Binding-site contacts:
Ligand atom O5 contacts residue GLU817 of chain 1.A at 4.1 Å.
Ligand atom C8 contacts residue LEU1406 of chain 1.A at 4.2 Å (hydrophobic).
Ligand atom O7 contacts residue ASN839 of chain 1.A at 3.0 Å (h-bond).
Ligand atom O5 contacts residue ASN839 of chain 1.A at 2.4 Å (h-bond).
Ligand atom O3 contacts residue THR1408 of chain 1.A at 4.0 Å.
Ligand atom C4 contacts residue THR1408 of chain 1.A at 4.3 Å.
Ligand atom N2 contacts residue ASN839 of chain 1.A at 2.9 Å (h-bond).
Ligand atom C5 contacts residue SER787 of chain 1.A at 4.1 Å.
Ligand atom C1 contacts residue ASN839 of chain 1.A at 1.4 Å.
Ligand atom C3 contacts residue THR1408 of chain 1.A at 3.7 Å.
Ligand atom C5 contacts residue THR1408 of chain 1.A at 4.5 Å.
Ligand atom O4 contacts residue ASN1409 of chain 1.A at 4.4 Å.
Ligand atom C8 contacts residue ASN839 of chain 1.A at 4.0 Å.
Ligand atom C5 contacts residue ASN839 of chain 1.A at 3.7 Å.
Ligand atom C8 contacts residue ARG789 of chain 1.A at 4.1 Å.
Ligand atom C4 contacts residue ASN839 of chain 1.A at 4.2 Å.
Ligand atom O6 contacts residue ASN1409 of chain 1.A at 3.7 Å.
Ligand atom C5 contacts residue ASN1409 of chain 1.A at 4.5 Å.
Ligand atom C1 contacts residue SER787 of chain 1.A at 4.0 Å.
Ligand atom O5 contacts residue SER787 of chain 1.A at 4.2 Å.
Ligand atom O4 contacts residue THR1408 of chain 1.A at 4.1 Å.
Ligand atom C3 contacts residue ASN839 of chain 1.A at 3.8 Å.
Ligand atom C6 contacts residue ASN1409 of chain 1.A at 4.5 Å.
Ligand atom C2 contacts residue ASN839 of chain 1.A at 2.5 Å.
Ligand atom C7 contacts residue ASN839 of chain 1.A at 3.2 Å.
Ligand atom C1 contacts residue GLU817 of chain 1.A at 4.5 Å.

Sequence of chain 1.A:
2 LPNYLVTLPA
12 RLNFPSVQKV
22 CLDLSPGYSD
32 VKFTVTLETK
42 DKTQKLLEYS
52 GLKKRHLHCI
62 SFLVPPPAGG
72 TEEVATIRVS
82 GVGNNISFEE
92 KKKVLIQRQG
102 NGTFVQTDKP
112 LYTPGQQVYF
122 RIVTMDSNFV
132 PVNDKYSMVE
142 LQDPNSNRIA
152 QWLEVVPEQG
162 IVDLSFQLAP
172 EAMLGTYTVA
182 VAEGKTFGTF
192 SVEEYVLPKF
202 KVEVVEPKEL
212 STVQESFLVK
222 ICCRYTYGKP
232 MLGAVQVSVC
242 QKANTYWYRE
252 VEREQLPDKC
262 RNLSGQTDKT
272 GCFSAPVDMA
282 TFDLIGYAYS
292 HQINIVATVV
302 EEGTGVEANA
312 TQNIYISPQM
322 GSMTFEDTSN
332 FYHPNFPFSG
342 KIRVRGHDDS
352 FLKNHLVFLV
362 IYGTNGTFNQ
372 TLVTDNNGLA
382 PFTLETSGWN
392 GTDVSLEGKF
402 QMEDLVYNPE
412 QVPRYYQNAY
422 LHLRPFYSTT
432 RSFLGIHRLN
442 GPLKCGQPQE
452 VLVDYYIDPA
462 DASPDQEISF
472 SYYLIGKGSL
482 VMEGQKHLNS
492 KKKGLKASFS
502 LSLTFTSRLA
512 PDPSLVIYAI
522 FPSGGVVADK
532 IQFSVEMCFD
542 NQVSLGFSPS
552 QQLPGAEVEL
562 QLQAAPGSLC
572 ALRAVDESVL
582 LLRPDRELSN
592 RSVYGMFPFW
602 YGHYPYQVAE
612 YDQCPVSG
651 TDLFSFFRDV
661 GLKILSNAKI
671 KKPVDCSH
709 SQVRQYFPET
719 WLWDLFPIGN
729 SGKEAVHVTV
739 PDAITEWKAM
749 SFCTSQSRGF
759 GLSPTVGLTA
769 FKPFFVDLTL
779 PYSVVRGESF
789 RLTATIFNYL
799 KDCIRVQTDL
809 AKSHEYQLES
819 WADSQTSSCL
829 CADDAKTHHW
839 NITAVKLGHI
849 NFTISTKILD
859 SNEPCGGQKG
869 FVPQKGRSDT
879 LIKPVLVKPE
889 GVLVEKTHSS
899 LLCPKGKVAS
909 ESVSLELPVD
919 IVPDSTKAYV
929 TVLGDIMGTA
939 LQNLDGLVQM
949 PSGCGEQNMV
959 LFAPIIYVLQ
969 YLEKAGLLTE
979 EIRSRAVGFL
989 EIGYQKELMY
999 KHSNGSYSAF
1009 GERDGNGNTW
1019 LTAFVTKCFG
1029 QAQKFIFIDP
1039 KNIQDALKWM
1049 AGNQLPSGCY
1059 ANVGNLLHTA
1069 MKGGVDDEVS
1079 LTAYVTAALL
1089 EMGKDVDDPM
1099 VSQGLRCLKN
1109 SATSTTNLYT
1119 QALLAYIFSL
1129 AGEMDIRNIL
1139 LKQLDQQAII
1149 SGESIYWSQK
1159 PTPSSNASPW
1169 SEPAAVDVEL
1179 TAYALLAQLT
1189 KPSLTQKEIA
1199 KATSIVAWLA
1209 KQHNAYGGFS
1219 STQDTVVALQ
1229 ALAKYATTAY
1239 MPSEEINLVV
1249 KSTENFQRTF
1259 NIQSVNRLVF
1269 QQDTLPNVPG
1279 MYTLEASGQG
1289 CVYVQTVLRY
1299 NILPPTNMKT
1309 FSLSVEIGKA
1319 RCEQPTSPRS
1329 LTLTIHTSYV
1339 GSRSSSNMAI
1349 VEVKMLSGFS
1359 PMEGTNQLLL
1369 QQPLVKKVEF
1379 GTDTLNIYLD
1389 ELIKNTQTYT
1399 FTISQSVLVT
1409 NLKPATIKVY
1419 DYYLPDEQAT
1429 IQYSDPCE

A protein and the small-molecule ligand that binds it are described below.
Small molecule (SMILES): CC(=O)N[C@@H]1[C@@H](O)[C@H](O)[C@@H](CO)O[C@H]1O